The protein below binds the small molecule below.
Small molecule (SMILES): C[C@H](C[C@@H](C[C@H](C[C@@H](C[C@@H](CCN1CCCC1=O)N1CCCC1=O)N1CCCC1=O)N1CCCC1=O)N1CCCC1=O)N1CCCC1=O

Binding-site contacts:
Ligand atom C24 contacts residue GLU81 of chain 3.A at 4.5 Å.
Ligand atom C01 contacts residue PHE66 of chain 3.A at 4.4 Å (hydrophobic).
Ligand atom N04 contacts residue MET32 of chain 3.A at 4.4 Å.
Ligand atom C32 contacts residue MET67 of chain 3.A at 4.3 Å (hydrophobic).
Ligand atom N03 contacts residue PHE66 of chain 3.A at 4.1 Å.
Ligand atom C25 contacts residue GLY82 of chain 3.A at 3.2 Å.
Ligand atom C12 contacts residue MET32 of chain 3.A at 4.0 Å (hydrophobic).
Ligand atom C31 contacts residue PHE66 of chain 3.A at 4.0 Å (hydrophobic).
Ligand atom C05 contacts residue PHE66 of chain 3.A at 4.4 Å (hydrophobic).
Ligand atom C33 contacts residue PHE66 of chain 3.A at 3.5 Å (hydrophobic).
Ligand atom C02 contacts residue ILE79 of chain 3.A at 4.0 Å (hydrophobic).
Ligand atom N05 contacts residue PHE66 of chain 3.A at 3.8 Å.
Ligand atom C32 contacts residue PHE66 of chain 3.A at 4.0 Å (hydrophobic).
Ligand atom C22 contacts residue PHE66 of chain 3.A at 3.7 Å (hydrophobic).
Ligand atom C30 contacts residue MET32 of chain 3.A at 4.2 Å (hydrophobic).
Ligand atom O04 contacts residue PHE66 of chain 3.A at 4.4 Å.
Ligand atom C04 contacts residue PHE66 of chain 3.A at 3.8 Å (hydrophobic).
Ligand atom O04 contacts residue MET32 of chain 3.A at 3.3 Å.
Ligand atom C01 contacts residue MET32 of chain 3.A at 4.0 Å (hydrophobic).
Ligand atom C04 contacts residue MET32 of chain 3.A at 3.6 Å (hydrophobic).
Ligand atom O04 contacts residue ASN30 of chain 3.A at 4.5 Å.
Ligand atom C24 contacts residue ILE79 of chain 3.A at 4.3 Å (hydrophobic).
Ligand atom C02 contacts residue PHE66 of chain 3.A at 3.9 Å (hydrophobic).
Ligand atom C26 contacts residue MET32 of chain 3.A at 3.5 Å (hydrophobic).
Ligand atom C22 contacts residue GLY82 of chain 3.A at 4.2 Å.
Ligand atom C02 contacts residue MET32 of chain 3.A at 4.4 Å (hydrophobic).
Ligand atom C33 contacts residue MET67 of chain 3.A at 4.2 Å (hydrophobic).
Ligand atom O04 contacts residue ILE33 of chain 3.A at 4.4 Å.
Ligand atom C25 contacts residue LEU36 of chain 3.A at 4.3 Å (hydrophobic).
Ligand atom C30 contacts residue PHE66 of chain 3.A at 4.0 Å (hydrophobic).
Ligand atom O02 contacts residue ILE79 of chain 3.A at 4.1 Å.
Ligand atom C03 contacts residue MET32 of chain 3.A at 4.3 Å (hydrophobic).
Ligand atom C22 contacts residue LEU36 of chain 3.A at 3.7 Å (hydrophobic).
Ligand atom C23 contacts residue ILE79 of chain 3.A at 4.4 Å (hydrophobic).
Ligand atom C24 contacts residue GLY82 of chain 3.A at 4.2 Å.
Ligand atom C24 contacts residue ARG83 of chain 3.A at 4.1 Å.
Ligand atom C31 contacts residue ILE33 of chain 3.A at 4.5 Å (hydrophobic).

Sequence of chain 3.A:
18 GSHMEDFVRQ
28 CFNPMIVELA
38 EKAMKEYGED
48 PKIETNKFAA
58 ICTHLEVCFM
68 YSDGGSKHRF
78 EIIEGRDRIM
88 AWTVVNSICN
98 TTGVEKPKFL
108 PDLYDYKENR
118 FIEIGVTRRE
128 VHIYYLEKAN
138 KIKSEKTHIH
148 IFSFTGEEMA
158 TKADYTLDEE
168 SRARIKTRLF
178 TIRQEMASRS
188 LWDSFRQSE